Binding-site contacts:
Ligand atom N2 contacts residue ASN603 of chain 1.C at 3.0 Å (h-bond).
Ligand atom C7 contacts residue ASN603 of chain 1.C at 3.4 Å.
Ligand atom C5 contacts residue ASN603 of chain 1.C at 3.8 Å.
Ligand atom O7 contacts residue ASN603 of chain 1.C at 3.4 Å (h-bond).
Ligand atom C4 contacts residue ASN603 of chain 1.C at 4.3 Å.
Ligand atom C3 contacts residue ASN603 of chain 1.C at 3.9 Å.
Ligand atom C2 contacts residue ASN603 of chain 1.C at 2.5 Å.
Ligand atom O5 contacts residue ASN603 of chain 1.C at 2.4 Å (h-bond).
Ligand atom C1 contacts residue ASN603 of chain 1.C at 1.5 Å.
Ligand atom C8 contacts residue ASN603 of chain 1.C at 3.9 Å.

Sequence of chain 1.C:
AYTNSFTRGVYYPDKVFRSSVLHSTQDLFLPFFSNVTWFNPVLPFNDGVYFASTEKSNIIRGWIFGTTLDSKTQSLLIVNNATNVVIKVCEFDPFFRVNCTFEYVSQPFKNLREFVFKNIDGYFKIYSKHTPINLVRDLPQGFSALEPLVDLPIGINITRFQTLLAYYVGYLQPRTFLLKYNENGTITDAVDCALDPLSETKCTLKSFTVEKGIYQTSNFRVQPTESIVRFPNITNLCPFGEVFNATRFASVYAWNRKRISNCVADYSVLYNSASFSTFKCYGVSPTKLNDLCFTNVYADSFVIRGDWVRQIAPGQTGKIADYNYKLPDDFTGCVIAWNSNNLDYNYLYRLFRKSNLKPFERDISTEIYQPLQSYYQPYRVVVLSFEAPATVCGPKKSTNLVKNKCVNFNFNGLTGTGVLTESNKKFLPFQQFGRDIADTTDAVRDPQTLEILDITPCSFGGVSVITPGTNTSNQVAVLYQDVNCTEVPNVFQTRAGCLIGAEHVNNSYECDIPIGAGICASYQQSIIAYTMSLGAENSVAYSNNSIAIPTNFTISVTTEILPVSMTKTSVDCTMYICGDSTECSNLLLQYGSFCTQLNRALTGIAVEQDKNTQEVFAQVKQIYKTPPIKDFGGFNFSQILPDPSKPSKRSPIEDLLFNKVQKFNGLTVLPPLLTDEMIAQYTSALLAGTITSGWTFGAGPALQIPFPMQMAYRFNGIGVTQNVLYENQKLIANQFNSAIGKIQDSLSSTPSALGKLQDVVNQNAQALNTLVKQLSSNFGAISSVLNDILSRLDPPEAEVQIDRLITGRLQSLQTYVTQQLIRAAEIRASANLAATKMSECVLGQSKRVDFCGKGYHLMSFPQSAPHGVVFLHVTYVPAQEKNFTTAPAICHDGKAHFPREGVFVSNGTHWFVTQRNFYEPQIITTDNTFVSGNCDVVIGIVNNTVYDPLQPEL

A protein and the small-molecule ligand that binds it are described below.
Small molecule (SMILES): CC(=O)N[C@@H]1[C@@H](O)[C@H](O)[C@@H](CO)O[C@H]1O